Binding-site contacts:
Ligand atom CMC contacts residue MET39 of chain 1.N at 3.5 Å (hydrophobic).
Ligand atom O2B contacts residue ARG21 of chain 1.N at 3.4 Å (salt-bridge).
Ligand atom OA contacts residue SER65 of chain 1.O at 3.5 Å.
Ligand atom NB contacts residue ARG21 of chain 1.N at 3.5 Å (salt-bridge).
Ligand atom C4C contacts residue PHE14 of chain 1.N at 3.5 Å (hydrophobic).
Ligand atom C3A contacts residue CYS19 of chain 1.N at 2.6 Å (hydrophobic).
Ligand atom CGB contacts residue ARG21 of chain 1.N at 3.6 Å.
Ligand atom CGC contacts residue LYS41 of chain 1.N at 3.5 Å.
Ligand atom CHA contacts residue CYS19 of chain 1.N at 3.5 Å (hydrophobic).
Ligand atom C1C contacts residue ARG21 of chain 1.N at 3.5 Å.
Ligand atom C4D contacts residue MET39 of chain 1.N at 3.6 Å (hydrophobic).
Ligand atom OA contacts residue SER68 of chain 1.O at 3.6 Å.
Ligand atom C2C contacts residue GLU25 of chain 1.N at 3.6 Å.
Ligand atom C4A contacts residue ARG21 of chain 1.N at 3.5 Å.
Ligand atom CAD contacts residue MET38 of chain 1.N at 3.3 Å (hydrophobic).
Ligand atom CBD contacts residue MET38 of chain 1.N at 3.5 Å (hydrophobic).
Ligand atom CBD contacts residue ASP36 of chain 1.N at 3.6 Å.
Ligand atom ND contacts residue GLU25 of chain 1.N at 3.0 Å (salt-bridge).
Ligand atom CAA contacts residue CYS19 of chain 1.N at 1.8 Å (hydrophobic).
Ligand atom OD contacts residue LYS24 of chain 1.N at 3.4 Å (salt-bridge).
Ligand atom CHC contacts residue PHE14 of chain 1.N at 3.5 Å (hydrophobic).
Ligand atom C4D contacts residue PRO23 of chain 1.N at 3.5 Å (hydrophobic).
Ligand atom OD contacts residue GLU25 of chain 1.N at 3.6 Å (salt-bridge).
Ligand atom O1C contacts residue LYS41 of chain 1.N at 2.5 Å (salt-bridge).
Ligand atom C4B contacts residue ARG21 of chain 1.N at 3.6 Å.
Ligand atom O1B contacts residue ARG21 of chain 1.N at 3.0 Å (salt-bridge).
Ligand atom OD contacts residue PRO23 of chain 1.N at 3.4 Å.
Ligand atom CAD contacts residue ASP36 of chain 1.N at 3.4 Å.
Ligand atom CBA contacts residue CYS19 of chain 1.N at 2.6 Å (hydrophobic).
Ligand atom OD contacts residue TYR26 of chain 1.N at 3.1 Å (h-bond).
Ligand atom CMA contacts residue SER20 of chain 1.N at 3.3 Å.
Ligand atom CBB contacts residue ILE67 of chain 1.O at 3.4 Å (hydrophobic).
Ligand atom CBD contacts residue TYR26 of chain 1.N at 3.6 Å (hydrophobic).
Ligand atom CMB contacts residue ILE67 of chain 1.O at 3.5 Å (hydrophobic).
Ligand atom CHB contacts residue ARG21 of chain 1.N at 3.2 Å.
Ligand atom O2B contacts residue PRO69 of chain 1.O at 3.6 Å.
Ligand atom C4A contacts residue CYS19 of chain 1.N at 3.3 Å (hydrophobic).
Ligand atom C2D contacts residue MET39 of chain 1.N at 3.6 Å (hydrophobic).
Ligand atom CMD contacts residue GLU37 of chain 1.N at 3.5 Å.
Ligand atom CAC contacts residue GLU25 of chain 1.N at 3.6 Å.

Sequence of chain 1.O:
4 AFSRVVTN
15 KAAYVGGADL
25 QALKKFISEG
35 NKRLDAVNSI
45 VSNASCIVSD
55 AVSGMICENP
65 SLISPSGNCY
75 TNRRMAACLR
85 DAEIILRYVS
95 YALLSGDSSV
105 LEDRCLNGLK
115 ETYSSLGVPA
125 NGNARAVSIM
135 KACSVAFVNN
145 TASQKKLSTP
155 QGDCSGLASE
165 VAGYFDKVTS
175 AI

Sequence of chain 1.M:
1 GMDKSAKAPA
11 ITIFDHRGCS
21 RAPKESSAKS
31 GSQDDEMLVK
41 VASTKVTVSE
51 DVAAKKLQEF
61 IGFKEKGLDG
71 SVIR

Sequence of chain 1.N:
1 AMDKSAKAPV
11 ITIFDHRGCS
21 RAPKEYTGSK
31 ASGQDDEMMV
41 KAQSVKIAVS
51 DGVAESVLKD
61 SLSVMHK

This protein binds this small molecule.
Small molecule (SMILES): C=CC1=C(C)[C@@H](CC2=N/C(=C\c3[nH]c(/C=C4\NC(=O)C(C)=C4C=C)c(C)c3CCC(=O)O)C(CCC(=O)O)=C2C)NC1=O

Sequence of chain 1.P:
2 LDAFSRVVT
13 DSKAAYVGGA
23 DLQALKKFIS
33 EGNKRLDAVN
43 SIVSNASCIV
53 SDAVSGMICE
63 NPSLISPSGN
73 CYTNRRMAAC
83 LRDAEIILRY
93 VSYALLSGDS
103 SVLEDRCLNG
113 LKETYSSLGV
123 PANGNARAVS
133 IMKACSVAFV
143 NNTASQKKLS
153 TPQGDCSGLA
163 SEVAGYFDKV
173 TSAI